A small-molecule ligand and the protein it binds are described below.
Small molecule (SMILES): CC(=O)C(=O)O

Sequence of chain 1.D:
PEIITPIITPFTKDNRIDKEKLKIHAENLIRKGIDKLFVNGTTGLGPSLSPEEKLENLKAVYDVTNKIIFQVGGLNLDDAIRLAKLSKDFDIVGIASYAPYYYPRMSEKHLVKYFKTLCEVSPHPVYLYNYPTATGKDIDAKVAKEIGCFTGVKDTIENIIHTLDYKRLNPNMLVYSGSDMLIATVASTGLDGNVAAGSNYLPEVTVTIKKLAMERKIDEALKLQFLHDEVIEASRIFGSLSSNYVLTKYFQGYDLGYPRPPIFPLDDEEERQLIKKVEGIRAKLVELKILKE

Binding-site contacts:
Ligand atom CB contacts residue THR44 of chain 1.D at 4.4 Å.
Ligand atom CB contacts residue RSH1 of chain 1.Q at 1.0 Å.
Ligand atom OXT contacts residue PHE39 of chain 1.D at 3.5 Å.
Ligand atom CB contacts residue PRO7 of chain 1.D at 3.5 Å (hydrophobic).
Ligand atom CB contacts residue TYR130 of chain 1.D at 4.3 Å (hydrophobic).
Ligand atom O contacts residue RSH1 of chain 1.Q at 0.3 Å (h-bond).
Ligand atom OXT contacts residue TYR130 of chain 1.D at 3.1 Å (h-bond).
Ligand atom O contacts residue THR44 of chain 1.D at 2.6 Å (h-bond).
Ligand atom O contacts residue LYS155 of chain 1.D at 3.6 Å (salt-bridge).
Ligand atom C contacts residue THR44 of chain 1.D at 3.7 Å.
Ligand atom C contacts residue GLY42 of chain 1.D at 4.0 Å.
Ligand atom O contacts residue 3GR1 of chain 1.S at 3.6 Å.
Ligand atom C contacts residue PRO7 of chain 1.D at 3.3 Å (hydrophobic).
Ligand atom C contacts residue THR43 of chain 1.D at 3.3 Å.
Ligand atom C contacts residue PHE39 of chain 1.D at 4.3 Å (hydrophobic).
Ligand atom C contacts residue 3GR1 of chain 1.S at 3.6 Å.
Ligand atom CA contacts residue PRO7 of chain 1.D at 3.7 Å (hydrophobic).
Ligand atom OXT contacts residue GLY42 of chain 1.D at 2.9 Å.
Ligand atom OXT contacts residue 3GR1 of chain 1.S at 4.4 Å.
Ligand atom CA contacts residue VAL196 of chain 1.D at 4.1 Å (hydrophobic).
Ligand atom CB contacts residue VAL196 of chain 1.D at 3.5 Å (hydrophobic).
Ligand atom CA contacts residue RSH1 of chain 1.Q at 0.3 Å.
Ligand atom C contacts residue RSH1 of chain 1.Q at 0.3 Å.
Ligand atom OXT contacts residue PRO7 of chain 1.D at 3.8 Å.
Ligand atom OXT contacts residue THR43 of chain 1.D at 2.6 Å (h-bond).
Ligand atom O contacts residue PRO7 of chain 1.D at 3.2 Å.
Ligand atom CA contacts residue 3GR1 of chain 1.S at 3.0 Å.
Ligand atom OXT contacts residue LYS155 of chain 1.D at 2.8 Å (salt-bridge).
Ligand atom O contacts residue THR43 of chain 1.D at 3.4 Å (h-bond).
Ligand atom CB contacts residue 3GR1 of chain 1.S at 2.5 Å.
Ligand atom CA contacts residue TYR130 of chain 1.D at 3.2 Å (hydrophobic).
Ligand atom O contacts residue TYR130 of chain 1.D at 4.0 Å.
Ligand atom O contacts residue GLY42 of chain 1.D at 4.1 Å.
Ligand atom CB contacts residue LYS155 of chain 1.D at 2.3 Å.
Ligand atom OXT contacts residue RSH1 of chain 1.Q at 0.3 Å (h-bond).
Ligand atom C contacts residue TYR130 of chain 1.D at 3.2 Å (hydrophobic).
Ligand atom C contacts residue LYS155 of chain 1.D at 2.5 Å.
Ligand atom OXT contacts residue THR44 of chain 1.D at 3.9 Å.
Ligand atom CB contacts residue GLY179 of chain 1.D at 4.1 Å.
Ligand atom CA contacts residue LYS155 of chain 1.D at 1.3 Å.